Binding-site contacts:
Ligand atom O3D contacts residue HIS1479 of chain 1.B at 3.3 Å (h-bond).
Ligand atom O2' contacts residue TRP1264 of chain 1.B at 3.2 Å.
Ligand atom O1D contacts residue CYS1424 of chain 1.B at 3.2 Å (h-bond).
Ligand atom C2 contacts residue PHE1372 of chain 1.B at 3.6 Å (hydrophobic).
Ligand atom O4D contacts residue PHE1476 of chain 1.B at 3.2 Å.
Ligand atom O2D contacts residue HIS1479 of chain 1.B at 3.0 Å (h-bond).
Ligand atom O2B contacts residue ARG1360 of chain 1.B at 3.3 Å (salt-bridge).
Ligand atom O2B contacts residue ASP1460 of chain 1.B at 3.5 Å (salt-bridge).
Ligand atom C1D contacts residue PHE1476 of chain 1.B at 3.5 Å (hydrophobic).
Ligand atom O1A contacts residue CA1 of chain 1.S at 2.1 Å.
Ligand atom O3A contacts residue CA1 of chain 1.R at 3.6 Å.
Ligand atom O2A contacts residue CA1 of chain 1.S at 3.7 Å.
Ligand atom C2' contacts residue TRP1264 of chain 1.B at 3.6 Å (hydrophobic).
Ligand atom N3 contacts residue PHE1372 of chain 1.B at 3.7 Å.
Ligand atom O1A contacts residue GLU1390 of chain 1.B at 2.9 Å (salt-bridge).
Ligand atom N9 contacts residue TRP1264 of chain 1.B at 3.7 Å.
Ligand atom N1 contacts residue GLY1321 of chain 1.B at 3.2 Å (h-bond).
Ligand atom N6 contacts residue ASN1326 of chain 1.B at 2.9 Å (h-bond).
Ligand atom O5D contacts residue ARG1360 of chain 1.B at 3.7 Å.
Ligand atom N7 contacts residue TRP1264 of chain 1.B at 3.6 Å.
Ligand atom PB contacts residue CA1 of chain 1.R at 3.3 Å.
Ligand atom C2 contacts residue LEU1319 of chain 1.B at 3.6 Å (hydrophobic).
Ligand atom O1B contacts residue ARG1428 of chain 1.B at 2.9 Å (salt-bridge).
Ligand atom O1D contacts residue VAL1435 of chain 1.B at 3.2 Å.
Ligand atom O1A contacts residue ASP1460 of chain 1.B at 3.5 Å (salt-bridge).
Ligand atom PA contacts residue CA1 of chain 1.R at 3.8 Å.
Ligand atom C5 contacts residue TRP1264 of chain 1.B at 3.4 Å (hydrophobic).
Ligand atom O3A contacts residue GLY1371 of chain 1.B at 3.3 Å.
Ligand atom O5D contacts residue CA1 of chain 1.R at 3.4 Å.
Ligand atom O4D contacts residue ARG1428 of chain 1.B at 3.1 Å (salt-bridge).
Ligand atom O2B contacts residue CA1 of chain 1.R at 2.3 Å.
Ligand atom O1B contacts residue PHE1372 of chain 1.B at 3.5 Å.
Ligand atom PA contacts residue CA1 of chain 1.S at 3.4 Å.
Ligand atom C4 contacts residue PHE1372 of chain 1.B at 3.8 Å (hydrophobic).
Ligand atom O1A contacts residue CA1 of chain 1.R at 2.7 Å.
Ligand atom C4 contacts residue TRP1264 of chain 1.B at 3.6 Å (hydrophobic).
Ligand atom C8 contacts residue TRP1264 of chain 1.B at 3.5 Å (hydrophobic).
Ligand atom O3A contacts residue GLY1370 of chain 1.B at 3.6 Å.
Ligand atom O5D contacts residue GLY1370 of chain 1.B at 3.1 Å (h-bond).
Ligand atom N3 contacts residue TRP1264 of chain 1.B at 3.8 Å.

This protein binds this small molecule.
Small molecule (SMILES): Nc1ncnc2c1ncn2[C@@H]1O[C@H](CO[P](=O)(O)O[P](=O)(O)OC[C@H]2O[C@@H](O)[C@H](O)[C@@H]2O)[C@@H](O)[C@H]1O

Sequence of chain 1.B:
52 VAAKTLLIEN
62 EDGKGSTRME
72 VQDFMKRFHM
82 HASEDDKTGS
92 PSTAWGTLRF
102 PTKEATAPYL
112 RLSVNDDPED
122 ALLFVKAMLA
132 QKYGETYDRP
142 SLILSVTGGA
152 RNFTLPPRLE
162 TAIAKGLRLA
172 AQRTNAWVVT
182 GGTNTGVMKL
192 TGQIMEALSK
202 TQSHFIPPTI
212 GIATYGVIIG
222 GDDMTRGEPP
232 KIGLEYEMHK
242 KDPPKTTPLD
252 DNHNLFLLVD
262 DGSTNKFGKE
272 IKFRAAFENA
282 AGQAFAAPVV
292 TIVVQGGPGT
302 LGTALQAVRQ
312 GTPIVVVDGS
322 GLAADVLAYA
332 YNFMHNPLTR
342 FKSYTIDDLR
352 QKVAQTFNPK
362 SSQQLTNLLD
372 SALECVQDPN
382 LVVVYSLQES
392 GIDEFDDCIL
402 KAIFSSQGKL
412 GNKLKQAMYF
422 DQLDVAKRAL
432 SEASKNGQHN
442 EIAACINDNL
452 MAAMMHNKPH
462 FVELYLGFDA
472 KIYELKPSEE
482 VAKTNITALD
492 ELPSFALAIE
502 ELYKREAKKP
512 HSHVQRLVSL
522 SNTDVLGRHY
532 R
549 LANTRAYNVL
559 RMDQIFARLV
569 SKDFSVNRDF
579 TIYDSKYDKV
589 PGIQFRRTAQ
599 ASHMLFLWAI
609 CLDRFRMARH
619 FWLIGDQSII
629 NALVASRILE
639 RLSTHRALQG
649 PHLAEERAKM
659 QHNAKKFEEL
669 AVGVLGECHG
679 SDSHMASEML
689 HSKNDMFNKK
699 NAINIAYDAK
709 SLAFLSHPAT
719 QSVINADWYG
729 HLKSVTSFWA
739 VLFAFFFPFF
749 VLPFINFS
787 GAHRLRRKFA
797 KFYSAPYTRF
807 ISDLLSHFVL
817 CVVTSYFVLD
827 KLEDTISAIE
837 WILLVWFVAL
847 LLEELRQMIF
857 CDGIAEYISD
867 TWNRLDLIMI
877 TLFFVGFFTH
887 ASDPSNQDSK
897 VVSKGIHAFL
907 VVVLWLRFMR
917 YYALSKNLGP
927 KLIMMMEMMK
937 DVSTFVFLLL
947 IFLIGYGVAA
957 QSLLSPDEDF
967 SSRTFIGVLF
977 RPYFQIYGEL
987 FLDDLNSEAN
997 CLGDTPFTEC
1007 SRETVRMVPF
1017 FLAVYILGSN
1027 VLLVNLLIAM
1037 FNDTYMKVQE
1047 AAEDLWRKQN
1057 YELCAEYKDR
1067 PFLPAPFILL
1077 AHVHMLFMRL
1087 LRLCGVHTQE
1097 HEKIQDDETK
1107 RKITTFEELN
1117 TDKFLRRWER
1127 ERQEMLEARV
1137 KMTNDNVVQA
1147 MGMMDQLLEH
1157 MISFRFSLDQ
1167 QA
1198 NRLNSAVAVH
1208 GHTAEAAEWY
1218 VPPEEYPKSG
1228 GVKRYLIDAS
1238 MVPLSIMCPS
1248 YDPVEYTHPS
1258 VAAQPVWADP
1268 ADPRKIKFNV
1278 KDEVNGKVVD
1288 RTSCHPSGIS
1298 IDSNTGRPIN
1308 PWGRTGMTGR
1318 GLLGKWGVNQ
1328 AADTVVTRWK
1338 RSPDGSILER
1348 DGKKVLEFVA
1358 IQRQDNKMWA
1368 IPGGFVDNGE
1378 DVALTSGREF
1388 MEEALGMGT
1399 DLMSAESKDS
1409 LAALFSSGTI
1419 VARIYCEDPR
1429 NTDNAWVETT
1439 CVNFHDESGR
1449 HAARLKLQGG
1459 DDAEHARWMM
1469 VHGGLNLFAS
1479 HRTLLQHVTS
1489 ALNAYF